Binding-site contacts:
Ligand atom OP2 contacts residue VAL65 of chain 1.A at 3.7 Å.
Ligand atom O5' contacts residue LYS35 of chain 1.A at 3.8 Å.
Ligand atom C3' contacts residue GLY66 of chain 1.A at 3.8 Å.
Ligand atom OP1 contacts residue GLY64 of chain 1.A at 2.8 Å (h-bond).
Ligand atom P contacts residue GLY66 of chain 1.A at 3.8 Å.
Ligand atom OP2 contacts residue GLY66 of chain 1.A at 3.6 Å.
Ligand atom C1' contacts residue ALA38 of chain 1.A at 3.8 Å (hydrophobic).
Ligand atom OP2 contacts residue LYS72 of chain 1.A at 4.0 Å.
Ligand atom OP1 contacts residue THR67 of chain 1.A at 3.6 Å (h-bond).
Ligand atom C5' contacts residue GLY64 of chain 1.A at 3.1 Å.
Ligand atom OP1 contacts residue LYS35 of chain 1.A at 3.9 Å.
Ligand atom O4' contacts residue ALA38 of chain 1.A at 3.5 Å.
Ligand atom OP1 contacts residue VAL65 of chain 1.A at 3.7 Å.
Ligand atom OP1 contacts residue ILE69 of chain 1.A at 2.9 Å (h-bond).
Ligand atom O3' contacts residue LYS68 of chain 1.A at 3.9 Å.
Ligand atom OP1 contacts residue LYS68 of chain 1.A at 3.5 Å (salt-bridge).
Ligand atom N7 contacts residue LYS35 of chain 1.A at 4.0 Å.
Ligand atom O3' contacts residue ILE69 of chain 1.A at 3.5 Å.
Ligand atom O5' contacts residue GLY66 of chain 1.A at 3.6 Å.
Ligand atom P contacts residue LYS68 of chain 1.A at 3.8 Å.
Ligand atom OP1 contacts residue LYS68 of chain 1.A at 3.6 Å.
Ligand atom OP2 contacts residue LYS68 of chain 1.A at 3.2 Å (salt-bridge).
Ligand atom P contacts residue LYS35 of chain 1.A at 3.8 Å.
Ligand atom C3' contacts residue GLY64 of chain 1.A at 4.0 Å.
Ligand atom OP1 contacts residue PRO63 of chain 1.A at 3.6 Å.
Ligand atom OP1 contacts residue GLY66 of chain 1.A at 2.9 Å (h-bond).
Ligand atom OP3 contacts residue LYS35 of chain 1.A at 2.8 Å (salt-bridge).
Ligand atom P contacts residue ILE69 of chain 1.A at 3.8 Å.
Ligand atom C5' contacts residue TYR39 of chain 1.A at 3.5 Å (hydrophobic).
Ligand atom N3 contacts residue ALA38 of chain 1.A at 3.6 Å.
Ligand atom P contacts residue GLY64 of chain 1.A at 3.8 Å.
Ligand atom C5' contacts residue GLY66 of chain 1.A at 3.5 Å.
Ligand atom O3' contacts residue GLY64 of chain 1.A at 3.5 Å.
Ligand atom P contacts residue LYS68 of chain 1.A at 3.8 Å.
Ligand atom OP2 contacts residue THR67 of chain 1.A at 3.7 Å.
Ligand atom OP2 contacts residue TYR39 of chain 1.A at 3.9 Å.
Ligand atom C4' contacts residue GLY64 of chain 1.A at 3.3 Å.
Ligand atom OP2 contacts residue LYS68 of chain 1.A at 3.0 Å.
Ligand atom OP1 contacts residue NA1 of chain 1.H at 3.3 Å (h-bond).
Ligand atom OP1 contacts residue LEU62 of chain 1.A at 4.0 Å.

The small molecule below binds the protein below.
Small molecule (SMILES): Cc1cn([C@H]2C[C@H](O[P](=O)(O)OC[C@H]3O[C@@H](n4ccc(N)nc4=O)C[C@@H]3O[P](=O)(O)OC[C@H]3O[C@@H](n4cnc5c(=O)nc(N)[nH]c54)C[C@@H]3O[P](=O)(O)OC[C@H]3O[C@@H](n4cnc5c(=O)nc(N)[nH]c54)C[C@@H]3O)[C@@H](CO[P](=O)(O)O[C@H]3C[C@H](n4cnc5c(=O)nc(N)[nH]c54)O[C@@H]3COP(=O)(O)O)O2)c(=O)[nH]c1=O

Sequence of chain 1.A:
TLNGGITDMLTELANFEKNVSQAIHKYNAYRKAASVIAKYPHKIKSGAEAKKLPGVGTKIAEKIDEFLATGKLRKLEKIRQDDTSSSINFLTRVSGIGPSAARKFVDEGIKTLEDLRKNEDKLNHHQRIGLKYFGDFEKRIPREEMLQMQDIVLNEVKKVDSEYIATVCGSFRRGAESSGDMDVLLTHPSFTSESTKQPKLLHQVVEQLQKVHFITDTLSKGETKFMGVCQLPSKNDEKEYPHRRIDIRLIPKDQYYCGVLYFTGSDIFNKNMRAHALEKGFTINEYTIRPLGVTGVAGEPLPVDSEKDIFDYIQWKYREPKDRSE